The small molecule below binds the protein below.
Small molecule (SMILES): CC(=O)N[C@@H]1[C@@H](O)[C@H](O)[C@@H](CO)O[C@H]1O

Sequence of chain 28.B:
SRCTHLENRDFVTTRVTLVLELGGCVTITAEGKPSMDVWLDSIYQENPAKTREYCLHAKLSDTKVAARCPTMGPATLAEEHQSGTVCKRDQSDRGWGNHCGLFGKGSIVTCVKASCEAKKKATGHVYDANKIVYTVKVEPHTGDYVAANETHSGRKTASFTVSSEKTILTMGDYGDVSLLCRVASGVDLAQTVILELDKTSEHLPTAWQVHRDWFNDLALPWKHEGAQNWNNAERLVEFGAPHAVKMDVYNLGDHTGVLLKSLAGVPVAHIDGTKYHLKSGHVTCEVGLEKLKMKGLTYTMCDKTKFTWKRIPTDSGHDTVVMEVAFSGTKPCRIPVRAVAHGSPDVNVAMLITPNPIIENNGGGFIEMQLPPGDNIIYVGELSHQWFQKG

Binding-site contacts:
Ligand atom O7 contacts residue GLU155 of chain 28.B at 3.8 Å.
Ligand atom O7 contacts residue ASN154 of chain 28.B at 3.1 Å (h-bond).
Ligand atom C2 contacts residue HIS104 of chain 36.B at 4.4 Å.
Ligand atom O5 contacts residue HIS104 of chain 36.B at 3.2 Å (h-bond).
Ligand atom C1 contacts residue ASN154 of chain 28.B at 1.4 Å.
Ligand atom C5 contacts residue ASN154 of chain 28.B at 3.7 Å.
Ligand atom C5 contacts residue HIS104 of chain 36.B at 3.3 Å.
Ligand atom O5 contacts residue ASN154 of chain 28.B at 2.4 Å (h-bond).
Ligand atom O6 contacts residue HIS104 of chain 36.B at 2.9 Å.
Ligand atom C6 contacts residue HIS104 of chain 36.B at 3.7 Å.
Ligand atom C2 contacts residue ASN154 of chain 28.B at 2.4 Å.
Ligand atom C1 contacts residue HIS104 of chain 36.B at 3.2 Å.
Ligand atom N2 contacts residue ASN154 of chain 28.B at 2.9 Å (h-bond).
Ligand atom C4 contacts residue ASN154 of chain 28.B at 4.2 Å.
Ligand atom C7 contacts residue GLU155 of chain 28.B at 4.1 Å.
Ligand atom C8 contacts residue ASN154 of chain 28.B at 3.8 Å.
Ligand atom C8 contacts residue GLU155 of chain 28.B at 3.8 Å.
Ligand atom C7 contacts residue ASN154 of chain 28.B at 3.3 Å.
Ligand atom C3 contacts residue ASN154 of chain 28.B at 3.8 Å.
Ligand atom O7 contacts residue HIS104 of chain 36.B at 4.2 Å.

Sequence of chain 36.B:
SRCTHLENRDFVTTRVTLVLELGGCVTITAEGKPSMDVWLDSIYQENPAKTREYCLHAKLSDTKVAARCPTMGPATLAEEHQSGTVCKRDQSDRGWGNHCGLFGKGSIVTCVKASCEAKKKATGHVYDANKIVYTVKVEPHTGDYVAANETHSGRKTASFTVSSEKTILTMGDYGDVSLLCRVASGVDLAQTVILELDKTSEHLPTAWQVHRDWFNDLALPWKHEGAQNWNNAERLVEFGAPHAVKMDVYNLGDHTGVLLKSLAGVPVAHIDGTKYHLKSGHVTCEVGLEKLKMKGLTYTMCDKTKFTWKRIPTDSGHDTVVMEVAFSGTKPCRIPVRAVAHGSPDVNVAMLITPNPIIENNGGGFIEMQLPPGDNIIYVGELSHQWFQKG